Sequence of chain 1.B:
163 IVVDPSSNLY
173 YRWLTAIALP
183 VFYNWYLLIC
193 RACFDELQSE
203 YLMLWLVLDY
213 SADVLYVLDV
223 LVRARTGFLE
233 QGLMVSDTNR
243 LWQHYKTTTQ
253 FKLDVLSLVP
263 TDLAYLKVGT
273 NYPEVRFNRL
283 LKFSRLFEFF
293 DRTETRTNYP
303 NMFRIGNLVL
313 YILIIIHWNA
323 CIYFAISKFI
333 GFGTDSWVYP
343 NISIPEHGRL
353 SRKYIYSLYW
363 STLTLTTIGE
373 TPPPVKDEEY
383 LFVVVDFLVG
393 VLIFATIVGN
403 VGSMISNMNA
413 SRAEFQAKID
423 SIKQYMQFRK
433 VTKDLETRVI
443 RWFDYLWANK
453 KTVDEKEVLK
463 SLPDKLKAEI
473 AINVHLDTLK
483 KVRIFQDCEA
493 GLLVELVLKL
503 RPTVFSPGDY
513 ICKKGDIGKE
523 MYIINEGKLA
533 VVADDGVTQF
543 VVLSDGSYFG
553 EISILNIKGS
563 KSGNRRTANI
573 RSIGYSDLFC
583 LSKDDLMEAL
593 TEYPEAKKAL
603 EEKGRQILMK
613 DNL

A small-molecule ligand and the protein it binds are described below.
Small molecule (SMILES): CC(=O)N[C@@H]1[C@@H](O)[C@H](O)[C@@H](CO)O[C@H]1O

Binding-site contacts:
Ligand atom C4 contacts residue ASN343 of chain 1.B at 4.2 Å.
Ligand atom C1 contacts residue SER345 of chain 1.B at 4.1 Å.
Ligand atom O7 contacts residue GLY335 of chain 1.B at 4.4 Å.
Ligand atom N2 contacts residue ASN343 of chain 1.B at 2.9 Å (h-bond).
Ligand atom C5 contacts residue SER345 of chain 1.B at 4.0 Å.
Ligand atom O6 contacts residue SER345 of chain 1.B at 4.0 Å.
Ligand atom C8 contacts residue THR336 of chain 1.B at 3.8 Å.
Ligand atom C8 contacts residue PHE334 of chain 1.B at 3.4 Å (hydrophobic).
Ligand atom O5 contacts residue SER345 of chain 1.B at 3.6 Å.
Ligand atom C2 contacts residue ASN343 of chain 1.B at 2.5 Å.
Ligand atom O6 contacts residue ASN343 of chain 1.B at 4.5 Å.
Ligand atom C1 contacts residue ASN343 of chain 1.B at 1.4 Å.
Ligand atom O5 contacts residue ASN343 of chain 1.B at 2.4 Å (h-bond).
Ligand atom C7 contacts residue ASN343 of chain 1.B at 3.7 Å.
Ligand atom O7 contacts residue ASN343 of chain 1.B at 4.0 Å.
Ligand atom C7 contacts residue GLY335 of chain 1.B at 4.5 Å.
Ligand atom C5 contacts residue ASN343 of chain 1.B at 3.7 Å.
Ligand atom C8 contacts residue GLY335 of chain 1.B at 3.8 Å.
Ligand atom C3 contacts residue ASN343 of chain 1.B at 3.8 Å.
Ligand atom C7 contacts residue PHE334 of chain 1.B at 4.3 Å (hydrophobic).
Ligand atom C6 contacts residue SER345 of chain 1.B at 4.2 Å.
Ligand atom N2 contacts residue PHE334 of chain 1.B at 4.4 Å.